Sequence of chain 1.A:
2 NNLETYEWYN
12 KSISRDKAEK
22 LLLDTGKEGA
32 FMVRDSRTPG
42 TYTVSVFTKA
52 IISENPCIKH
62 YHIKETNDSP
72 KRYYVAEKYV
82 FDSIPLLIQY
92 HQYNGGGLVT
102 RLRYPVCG

Binding-site contacts:
Ligand atom CG contacts residue LYS60 of chain 1.A at 3.2 Å.
Ligand atom CD1 contacts residue THR44 of chain 1.A at 2.7 Å.
Ligand atom CB contacts residue VAL76 of chain 1.A at 2.5 Å (hydrophobic).
Ligand atom CB contacts residue ALA77 of chain 1.A at 3.2 Å (hydrophobic).
Ligand atom CZ contacts residue THR44 of chain 1.A at 3.0 Å.
Ligand atom O contacts residue HIS61 of chain 1.A at 4.0 Å.
Ligand atom N contacts residue HIS61 of chain 1.A at 4.2 Å.
Ligand atom CB contacts residue LYS65 of chain 1.A at 4.0 Å.
Ligand atom CE1 contacts residue THR44 of chain 1.A at 2.4 Å.
Ligand atom CG contacts residue LYS65 of chain 1.A at 3.7 Å.
Ligand atom CG contacts residue ALA77 of chain 1.A at 3.9 Å (hydrophobic).
Ligand atom CD contacts residue LYS65 of chain 1.A at 3.8 Å.
Ligand atom O1P contacts residue SER37 of chain 1.A at 2.1 Å (h-bond).
Ligand atom OH contacts residue THR44 of chain 1.A at 2.9 Å.
Ligand atom CE2 contacts residue SER37 of chain 1.A at 3.9 Å.
Ligand atom CG contacts residue HIS63 of chain 1.A at 4.3 Å.
Ligand atom CA contacts residue VAL76 of chain 1.A at 3.8 Å (hydrophobic).
Ligand atom O1P contacts residue ARG16 of chain 1.A at 4.0 Å.
Ligand atom OH contacts residue ARG16 of chain 1.A at 4.2 Å.
Ligand atom CA contacts residue HIS61 of chain 1.A at 4.1 Å.
Ligand atom C contacts residue GLU78 of chain 1.A at 4.0 Å.
Ligand atom CD1 contacts residue TYR62 of chain 1.A at 4.3 Å (hydrophobic).
Ligand atom CD contacts residue VAL76 of chain 1.A at 3.9 Å (hydrophobic).
Ligand atom O2P contacts residue ARG16 of chain 1.A at 2.2 Å (salt-bridge).
Ligand atom P contacts residue ARG16 of chain 1.A at 3.1 Å.
Ligand atom O3P contacts residue SER15 of chain 1.A at 2.8 Å (h-bond).
Ligand atom CD1 contacts residue HIS63 of chain 1.A at 4.3 Å.
Ligand atom O3P contacts residue ARG35 of chain 1.A at 4.3 Å.
Ligand atom P contacts residue SER37 of chain 1.A at 3.5 Å.
Ligand atom P contacts residue SER15 of chain 1.A at 4.2 Å.
Ligand atom CG contacts residue VAL76 of chain 1.A at 2.4 Å (hydrophobic).
Ligand atom OH contacts residue SER37 of chain 1.A at 3.8 Å.
Ligand atom CG contacts residue HIS61 of chain 1.A at 3.9 Å.
Ligand atom O contacts residue GLU78 of chain 1.A at 3.1 Å (salt-bridge).
Ligand atom CE2 contacts residue THR44 of chain 1.A at 3.7 Å.
Ligand atom CG contacts residue THR44 of chain 1.A at 3.5 Å.
Ligand atom CD2 contacts residue THR44 of chain 1.A at 3.9 Å.
Ligand atom CB contacts residue LYS60 of chain 1.A at 3.7 Å.
Ligand atom O3P contacts residue ARG16 of chain 1.A at 2.8 Å (salt-bridge).
Ligand atom CB contacts residue HIS61 of chain 1.A at 3.1 Å.

This small molecule binds to this protein.
Small molecule (SMILES): CC(=O)N[C@@H](C)C(=O)N[C@@H](CC(=O)O)C(=O)N[C@@H](Cc1ccc(OP(=O)(O)O)cc1)C(=O)N[C@@H](CCC(=O)O)C(=O)N1CCC[C@H]1C(=O)N1CCC[C@H]1C(N)=O